Sequence of chain 1.A:
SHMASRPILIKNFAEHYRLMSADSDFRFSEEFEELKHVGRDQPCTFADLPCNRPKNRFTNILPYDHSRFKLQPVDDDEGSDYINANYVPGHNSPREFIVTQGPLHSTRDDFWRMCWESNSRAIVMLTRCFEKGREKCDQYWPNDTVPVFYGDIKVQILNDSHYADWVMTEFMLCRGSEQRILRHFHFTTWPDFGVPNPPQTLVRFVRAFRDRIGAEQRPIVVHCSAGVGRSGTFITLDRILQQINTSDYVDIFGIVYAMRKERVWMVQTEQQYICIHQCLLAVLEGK

Binding-site contacts:
Ligand atom C1 contacts residue ASP178 of chain 1.A at 4.0 Å.
Ligand atom C1 contacts residue SER179 of chain 1.A at 3.9 Å.
Ligand atom OH contacts residue ASP178 of chain 1.A at 2.6 Å (salt-bridge).
Ligand atom C3 contacts residue ASP178 of chain 1.A at 3.4 Å.
Ligand atom C2 contacts residue ASP178 of chain 1.A at 4.3 Å.
Ligand atom C1 contacts residue HIS180 of chain 1.A at 3.3 Å.
Ligand atom C4 contacts residue ASP178 of chain 1.A at 3.5 Å.

This protein binds this small molecule.
Small molecule (SMILES): CCCCO